Binding-site contacts:
Ligand atom NH1 contacts residue ASN55 of chain 2.A at 2.9 Å (h-bond).
Ligand atom O3P contacts residue TYR135 of chain 2.A at 2.5 Å (h-bond).
Ligand atom C contacts residue VAL51 of chain 2.A at 3.5 Å (hydrophobic).
Ligand atom CA contacts residue ASN180 of chain 2.A at 3.4 Å.
Ligand atom O1P contacts residue ARG61 of chain 2.A at 2.9 Å (salt-bridge).
Ligand atom C contacts residue GLU19 of chain 2.A at 3.6 Å.
Ligand atom CA contacts residue ASN55 of chain 2.A at 3.5 Å.
Ligand atom O contacts residue LYS54 of chain 2.A at 3.5 Å (salt-bridge).
Ligand atom O2P contacts residue LYS54 of chain 2.A at 3.1 Å (salt-bridge).
Ligand atom CG1 contacts residue LEU179 of chain 2.A at 3.6 Å (hydrophobic).
Ligand atom C contacts residue ASN180 of chain 2.A at 3.6 Å.
Ligand atom NE contacts residue LYS54 of chain 2.A at 3.4 Å (salt-bridge).
Ligand atom O contacts residue GLU19 of chain 2.A at 3.4 Å (salt-bridge).
Ligand atom O2P contacts residue ARG61 of chain 2.A at 2.9 Å (salt-bridge).
Ligand atom NE contacts residue ASN55 of chain 2.A at 3.6 Å.
Ligand atom O contacts residue VAL183 of chain 2.A at 3.5 Å.
Ligand atom CA contacts residue GLU19 of chain 2.A at 3.1 Å.
Ligand atom O3P contacts residue ARG134 of chain 2.A at 2.9 Å (salt-bridge).
Ligand atom O3P contacts residue LYS54 of chain 2.A at 3.5 Å.
Ligand atom CB contacts residue TRP235 of chain 2.A at 3.4 Å (hydrophobic).
Ligand atom O contacts residue VAL51 of chain 2.A at 3.5 Å.
Ligand atom CB contacts residue GLU187 of chain 2.A at 3.2 Å.
Ligand atom O contacts residue VAL51 of chain 2.A at 3.6 Å.
Ligand atom O contacts residue LYS54 of chain 2.A at 2.9 Å (salt-bridge).
Ligand atom N contacts residue GLU19 of chain 2.A at 2.6 Å (salt-bridge).
Ligand atom N contacts residue LEU234 of chain 2.A at 3.3 Å.
Ligand atom O contacts residue ASN55 of chain 2.A at 3.0 Å (h-bond).
Ligand atom C contacts residue GLU19 of chain 2.A at 3.5 Å.
Ligand atom NH2 contacts residue GLY58 of chain 2.A at 3.6 Å.
Ligand atom N contacts residue ASN231 of chain 2.A at 2.9 Å (h-bond).
Ligand atom N contacts residue LEU179 of chain 2.A at 3.6 Å.
Ligand atom CZ contacts residue ASN55 of chain 2.A at 3.6 Å.
Ligand atom O1P contacts residue ARG134 of chain 2.A at 2.8 Å (salt-bridge).
Ligand atom CD contacts residue ASN55 of chain 2.A at 3.4 Å.
Ligand atom CG2 contacts residue V2T1 of chain 2.D at 3.4 Å.
Ligand atom N contacts residue ASN180 of chain 2.A at 2.9 Å (h-bond).
Ligand atom O contacts residue GLU187 of chain 2.A at 3.2 Å (salt-bridge).
Ligand atom C contacts residue ASN55 of chain 2.A at 3.6 Å.
Ligand atom O contacts residue ASN231 of chain 2.A at 2.9 Å (h-bond).
Ligand atom CB contacts residue ASN180 of chain 2.A at 3.3 Å.

Sequence of chain 2.A:
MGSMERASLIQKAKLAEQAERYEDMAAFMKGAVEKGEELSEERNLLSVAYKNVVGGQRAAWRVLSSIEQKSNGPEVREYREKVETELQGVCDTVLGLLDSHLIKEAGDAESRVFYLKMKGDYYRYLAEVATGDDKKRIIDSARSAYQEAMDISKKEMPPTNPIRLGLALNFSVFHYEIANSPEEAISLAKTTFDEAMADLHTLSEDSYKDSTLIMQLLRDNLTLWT

The small molecule below binds the protein below.
Small molecule (SMILES): CC[C@H](C)[C@H](NC(=O)[C@H](COP(=O)(O)O)NC(=O)CNC(=O)[C@H](C)N)C(=O)N1CCC[C@H]1C(=O)NCC(=O)N[C@@H](CCCN=C(N)N)C(=O)N[C@@H](C)C(=O)N[C@H](C=O)CO